Sequence of chain 1.D:
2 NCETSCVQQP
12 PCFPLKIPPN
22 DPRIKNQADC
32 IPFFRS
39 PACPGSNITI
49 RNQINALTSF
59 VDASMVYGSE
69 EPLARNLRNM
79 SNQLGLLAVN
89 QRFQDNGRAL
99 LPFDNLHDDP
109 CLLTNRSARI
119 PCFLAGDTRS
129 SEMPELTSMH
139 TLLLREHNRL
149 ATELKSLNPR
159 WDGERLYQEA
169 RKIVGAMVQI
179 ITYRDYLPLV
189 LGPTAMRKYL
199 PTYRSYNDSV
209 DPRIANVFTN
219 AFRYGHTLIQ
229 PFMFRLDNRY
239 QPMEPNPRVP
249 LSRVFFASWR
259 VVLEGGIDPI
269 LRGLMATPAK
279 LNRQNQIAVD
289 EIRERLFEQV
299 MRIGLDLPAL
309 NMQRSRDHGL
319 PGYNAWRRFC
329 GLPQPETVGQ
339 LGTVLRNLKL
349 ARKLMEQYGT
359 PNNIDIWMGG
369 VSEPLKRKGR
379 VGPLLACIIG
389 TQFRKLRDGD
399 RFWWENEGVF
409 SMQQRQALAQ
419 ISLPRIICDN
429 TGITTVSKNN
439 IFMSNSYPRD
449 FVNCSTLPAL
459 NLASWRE

Binding-site contacts:
Ligand atom C7 contacts residue ASN113 of chain 1.D at 3.9 Å.
Ligand atom C1 contacts residue ASN113 of chain 1.D at 1.4 Å.
Ligand atom C2 contacts residue TRP257 of chain 1.D at 3.7 Å (hydrophobic).
Ligand atom O7 contacts residue ASN113 of chain 1.D at 4.3 Å.
Ligand atom O6 contacts residue ALA116 of chain 1.D at 3.4 Å.
Ligand atom C4 contacts residue TRP257 of chain 1.D at 4.4 Å (hydrophobic).
Ligand atom C6 contacts residue ALA116 of chain 1.D at 4.3 Å (hydrophobic).
Ligand atom C3 contacts residue ASN113 of chain 1.D at 3.8 Å.
Ligand atom N2 contacts residue TRP257 of chain 1.D at 4.3 Å.
Ligand atom O6 contacts residue LEU261 of chain 1.D at 3.8 Å.
Ligand atom C5 contacts residue ASN113 of chain 1.D at 3.6 Å.
Ligand atom O7 contacts residue TRP257 of chain 1.D at 3.5 Å.
Ligand atom C7 contacts residue TRP257 of chain 1.D at 4.2 Å (hydrophobic).
Ligand atom O5 contacts residue TRP257 of chain 1.D at 3.9 Å.
Ligand atom O7 contacts residue ARG251 of chain 1.D at 4.2 Å.
Ligand atom C1 contacts residue TRP257 of chain 1.D at 4.1 Å (hydrophobic).
Ligand atom C2 contacts residue ASN113 of chain 1.D at 2.5 Å.
Ligand atom O6 contacts residue SER115 of chain 1.D at 4.0 Å.
Ligand atom O5 contacts residue ASN113 of chain 1.D at 2.3 Å (h-bond).
Ligand atom C6 contacts residue LEU261 of chain 1.D at 3.9 Å (hydrophobic).
Ligand atom N2 contacts residue ASN113 of chain 1.D at 2.9 Å (h-bond).
Ligand atom C4 contacts residue ASN113 of chain 1.D at 4.2 Å.
Ligand atom O5 contacts residue ALA116 of chain 1.D at 3.8 Å.

The small molecule below binds the protein below.
Small molecule (SMILES): CC(=O)N[C@@H]1[C@@H](O)[C@H](O)[C@@H](CO)O[C@H]1O